Sequence of chain 1.B:
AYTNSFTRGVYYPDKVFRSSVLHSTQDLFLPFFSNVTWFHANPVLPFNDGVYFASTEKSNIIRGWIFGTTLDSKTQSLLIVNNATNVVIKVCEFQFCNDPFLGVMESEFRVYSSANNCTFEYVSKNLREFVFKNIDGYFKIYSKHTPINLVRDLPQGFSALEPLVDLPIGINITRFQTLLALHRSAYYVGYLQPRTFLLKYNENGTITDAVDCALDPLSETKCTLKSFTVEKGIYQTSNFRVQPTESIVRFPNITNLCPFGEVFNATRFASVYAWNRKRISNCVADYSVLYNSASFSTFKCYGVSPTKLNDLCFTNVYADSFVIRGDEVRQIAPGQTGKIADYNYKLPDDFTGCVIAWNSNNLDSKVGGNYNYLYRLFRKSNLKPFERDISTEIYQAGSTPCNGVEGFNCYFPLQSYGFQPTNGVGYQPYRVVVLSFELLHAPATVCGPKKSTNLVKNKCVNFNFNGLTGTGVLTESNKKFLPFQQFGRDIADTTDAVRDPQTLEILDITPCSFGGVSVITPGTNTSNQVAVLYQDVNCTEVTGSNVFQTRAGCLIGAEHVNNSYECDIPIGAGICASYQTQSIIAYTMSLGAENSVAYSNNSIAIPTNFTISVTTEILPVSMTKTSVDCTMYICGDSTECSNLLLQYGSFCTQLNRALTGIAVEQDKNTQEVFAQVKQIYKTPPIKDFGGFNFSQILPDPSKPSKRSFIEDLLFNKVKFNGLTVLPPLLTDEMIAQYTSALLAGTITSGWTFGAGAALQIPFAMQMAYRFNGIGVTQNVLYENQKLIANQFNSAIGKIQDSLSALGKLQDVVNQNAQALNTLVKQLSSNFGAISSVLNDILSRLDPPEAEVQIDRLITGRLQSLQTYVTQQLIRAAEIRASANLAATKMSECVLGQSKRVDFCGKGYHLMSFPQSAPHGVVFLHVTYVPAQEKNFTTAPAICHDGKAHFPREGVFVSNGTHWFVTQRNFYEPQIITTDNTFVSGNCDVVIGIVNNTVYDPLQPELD

The protein below binds the small molecule below.
Small molecule (SMILES): CC(=O)N[C@@H]1[C@@H](O)[C@H](O)[C@@H](CO)O[C@H]1O

Binding-site contacts:
Ligand atom O5 contacts residue ASP796 of chain 1.B at 3.4 Å (salt-bridge).
Ligand atom C7 contacts residue ASN709 of chain 1.A at 3.0 Å.
Ligand atom C2 contacts residue ASP796 of chain 1.B at 4.5 Å.
Ligand atom C8 contacts residue GLY1131 of chain 1.A at 3.7 Å.
Ligand atom C4 contacts residue ASN709 of chain 1.A at 4.2 Å.
Ligand atom O7 contacts residue ASN709 of chain 1.A at 2.8 Å (h-bond).
Ligand atom C8 contacts residue ILE1130 of chain 1.A at 3.8 Å (hydrophobic).
Ligand atom O5 contacts residue ASN709 of chain 1.A at 2.4 Å (h-bond).
Ligand atom C3 contacts residue ASN709 of chain 1.A at 3.8 Å.
Ligand atom N2 contacts residue ASN709 of chain 1.A at 2.9 Å (h-bond).
Ligand atom C1 contacts residue ASP796 of chain 1.B at 3.9 Å.
Ligand atom C2 contacts residue ASN709 of chain 1.A at 2.5 Å.
Ligand atom C8 contacts residue ASN709 of chain 1.A at 4.2 Å.
Ligand atom C5 contacts residue ASN709 of chain 1.A at 3.6 Å.
Ligand atom C1 contacts residue ASN709 of chain 1.A at 1.4 Å.

Sequence of chain 1.A:
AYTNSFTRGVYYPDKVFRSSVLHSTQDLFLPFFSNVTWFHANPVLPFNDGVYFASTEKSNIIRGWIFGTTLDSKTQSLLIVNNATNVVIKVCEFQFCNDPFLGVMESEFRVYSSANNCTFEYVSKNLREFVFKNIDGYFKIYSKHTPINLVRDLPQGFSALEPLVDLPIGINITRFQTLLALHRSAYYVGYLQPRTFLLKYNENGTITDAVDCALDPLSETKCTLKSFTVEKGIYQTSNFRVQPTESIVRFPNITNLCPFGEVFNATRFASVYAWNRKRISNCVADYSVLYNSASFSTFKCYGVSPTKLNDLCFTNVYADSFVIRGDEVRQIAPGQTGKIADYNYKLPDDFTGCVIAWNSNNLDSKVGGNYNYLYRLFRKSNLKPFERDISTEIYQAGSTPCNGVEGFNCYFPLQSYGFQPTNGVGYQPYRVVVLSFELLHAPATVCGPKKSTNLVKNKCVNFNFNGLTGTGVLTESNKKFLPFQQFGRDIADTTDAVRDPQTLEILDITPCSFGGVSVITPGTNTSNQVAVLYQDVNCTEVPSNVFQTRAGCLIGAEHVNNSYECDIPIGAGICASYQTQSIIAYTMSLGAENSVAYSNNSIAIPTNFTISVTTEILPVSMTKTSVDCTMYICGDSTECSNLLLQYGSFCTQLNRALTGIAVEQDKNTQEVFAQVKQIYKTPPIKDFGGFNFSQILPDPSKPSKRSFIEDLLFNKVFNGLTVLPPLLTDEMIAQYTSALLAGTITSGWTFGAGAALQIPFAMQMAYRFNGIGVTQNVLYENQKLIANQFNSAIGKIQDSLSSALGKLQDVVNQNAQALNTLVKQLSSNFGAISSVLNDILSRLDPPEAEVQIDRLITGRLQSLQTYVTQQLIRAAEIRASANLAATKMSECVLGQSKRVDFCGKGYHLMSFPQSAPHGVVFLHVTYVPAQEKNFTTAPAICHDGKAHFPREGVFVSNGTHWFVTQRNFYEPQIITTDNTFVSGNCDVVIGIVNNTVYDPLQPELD